The protein below binds the small molecule below.
Small molecule (SMILES): CC(=O)N[C@@H]1[C@@H](O)[C@H](O)[C@@H](CO)O[C@H]1O

Binding-site contacts:
Ligand atom O7 contacts residue ASN118 of chain 1.A at 3.0 Å (h-bond).
Ligand atom C8 contacts residue ILE156 of chain 1.A at 3.9 Å (hydrophobic).
Ligand atom C7 contacts residue ASN118 of chain 1.A at 3.1 Å.
Ligand atom C8 contacts residue ARG157 of chain 1.A at 4.5 Å.
Ligand atom C5 contacts residue ASN118 of chain 1.A at 3.7 Å.
Ligand atom C8 contacts residue ASN118 of chain 1.A at 4.2 Å.
Ligand atom C6 contacts residue THR120 of chain 1.A at 4.1 Å.
Ligand atom C1 contacts residue THR120 of chain 1.A at 4.2 Å.
Ligand atom O6 contacts residue THR120 of chain 1.A at 3.2 Å (h-bond).
Ligand atom O7 contacts residue HIS220 of chain 1.A at 3.3 Å (h-bond).
Ligand atom C7 contacts residue HIS220 of chain 1.A at 4.3 Å.
Ligand atom C2 contacts residue ASN118 of chain 1.A at 2.5 Å.
Ligand atom O5 contacts residue ASN118 of chain 1.A at 2.4 Å (h-bond).
Ligand atom C4 contacts residue ASN118 of chain 1.A at 4.2 Å.
Ligand atom C7 contacts residue ILE156 of chain 1.A at 4.3 Å (hydrophobic).
Ligand atom C3 contacts residue ASN118 of chain 1.A at 3.8 Å.
Ligand atom C1 contacts residue ASN118 of chain 1.A at 1.4 Å.
Ligand atom N2 contacts residue ASN118 of chain 1.A at 2.8 Å (h-bond).
Ligand atom C8 contacts residue SER158 of chain 1.A at 3.9 Å.
Ligand atom C5 contacts residue THR120 of chain 1.A at 3.9 Å.
Ligand atom O6 contacts residue ASN118 of chain 1.A at 4.5 Å.
Ligand atom C8 contacts residue LEU161 of chain 1.A at 4.0 Å (hydrophobic).
Ligand atom O6 contacts residue PRO122 of chain 1.A at 4.2 Å.
Ligand atom O6 contacts residue GLY121 of chain 1.A at 4.1 Å.
Ligand atom O7 contacts residue ILE156 of chain 1.A at 4.1 Å.
Ligand atom O5 contacts residue THR120 of chain 1.A at 3.8 Å.

Sequence of chain 1.A:
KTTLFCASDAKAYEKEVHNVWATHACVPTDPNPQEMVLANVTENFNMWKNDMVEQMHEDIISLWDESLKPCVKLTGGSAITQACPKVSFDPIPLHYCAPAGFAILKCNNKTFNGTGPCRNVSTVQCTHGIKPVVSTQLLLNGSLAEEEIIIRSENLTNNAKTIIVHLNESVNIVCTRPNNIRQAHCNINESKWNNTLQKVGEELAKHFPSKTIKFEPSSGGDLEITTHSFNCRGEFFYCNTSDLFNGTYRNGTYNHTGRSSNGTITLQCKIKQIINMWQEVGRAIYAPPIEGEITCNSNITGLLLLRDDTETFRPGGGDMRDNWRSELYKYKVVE